Sequence of chain 1.L:
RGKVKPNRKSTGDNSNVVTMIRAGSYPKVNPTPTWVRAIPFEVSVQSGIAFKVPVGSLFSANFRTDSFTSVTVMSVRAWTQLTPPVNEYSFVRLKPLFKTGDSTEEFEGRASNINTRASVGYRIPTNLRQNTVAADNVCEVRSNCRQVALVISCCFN

Sequence of chain 3.L:
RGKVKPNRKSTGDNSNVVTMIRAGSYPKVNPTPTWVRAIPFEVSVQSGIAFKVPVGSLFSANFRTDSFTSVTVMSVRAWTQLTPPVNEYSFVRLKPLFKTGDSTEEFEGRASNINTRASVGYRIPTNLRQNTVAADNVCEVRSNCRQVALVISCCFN

This protein binds this small molecule.
Small molecule (SMILES): Nc1ncnc2c1ncn2[C@@H]1O[C@H](CO[P](=O)(O)O[C@H]2[C@@H](O)[C@H](n3cnc4c(N)ncnc43)O[C@@H]2CO[P](=O)(O)O[C@H]2[C@@H](O)[C@H](n3cnc4c(N)ncnc43)O[C@@H]2CO[P](=O)(O)O[C@H]2[C@@H](O)[C@H](n3cnc4c(N)ncnc43)O[C@@H]2CO[P](=O)(O)O[C@H]2[C@@H](O)[C@H](n3cnc4c(N)ncnc43)O[C@@H]2CO[P](=O)(O)O[C@H]2[C@@H](O)[C@H](n3cnc4c(N)ncnc43)O[C@@H]2COP(=O)=O)[C@@H](O)[C@H]1O

Sequence of chain 2.M:
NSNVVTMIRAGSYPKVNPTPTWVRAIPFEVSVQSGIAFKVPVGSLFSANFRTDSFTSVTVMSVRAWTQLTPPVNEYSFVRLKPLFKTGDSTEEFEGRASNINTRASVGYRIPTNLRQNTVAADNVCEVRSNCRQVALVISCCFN

Sequence of chain 1.I:
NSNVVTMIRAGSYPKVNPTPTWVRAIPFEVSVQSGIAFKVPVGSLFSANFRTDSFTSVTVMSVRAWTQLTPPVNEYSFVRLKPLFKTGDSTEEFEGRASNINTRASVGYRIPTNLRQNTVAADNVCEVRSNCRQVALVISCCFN

Binding-site contacts:
Ligand atom C2 contacts residue ARG10 of chain 3.L at 3.2 Å.
Ligand atom C6 contacts residue ARG10 of chain 3.L at 3.9 Å.
Ligand atom C4' contacts residue VAL19 of chain 1.I at 4.1 Å (hydrophobic).
Ligand atom O4' contacts residue VAL19 of chain 1.I at 4.2 Å.
Ligand atom O2' contacts residue SER17 of chain 1.I at 2.4 Å (h-bond).
Ligand atom O3' contacts residue SER155 of chain 2.M at 3.6 Å.
Ligand atom O5' contacts residue ARG79 of chain 2.M at 3.6 Å.
Ligand atom P contacts residue SER17 of chain 1.I at 3.6 Å.
Ligand atom N3 contacts residue VAL38 of chain 1.L at 4.2 Å.
Ligand atom O2' contacts residue VAL19 of chain 1.I at 4.2 Å.
Ligand atom OP1 contacts residue SER17 of chain 1.I at 4.0 Å.
Ligand atom O2' contacts residue SER155 of chain 2.M at 3.3 Å (h-bond).
Ligand atom C1' contacts residue VAL38 of chain 2.M at 4.2 Å (hydrophobic).
Ligand atom O3' contacts residue THR36 of chain 1.L at 4.1 Å.
Ligand atom C2' contacts residue ASN16 of chain 1.I at 4.1 Å.
Ligand atom N3 contacts residue ARG10 of chain 3.L at 4.3 Å.
Ligand atom C1' contacts residue ASN16 of chain 1.I at 4.0 Å.
Ligand atom O2' contacts residue ASN16 of chain 1.I at 3.0 Å (h-bond).
Ligand atom O3' contacts residue SER17 of chain 1.I at 2.5 Å (h-bond).
Ligand atom C4' contacts residue ARG79 of chain 2.M at 3.7 Å.
Ligand atom C5' contacts residue SER17 of chain 1.I at 3.2 Å.
Ligand atom N9 contacts residue VAL38 of chain 1.L at 4.3 Å.
Ligand atom C2' contacts residue SER17 of chain 1.I at 3.4 Å.
Ligand atom O2' contacts residue ARG39 of chain 2.M at 4.0 Å.
Ligand atom C3' contacts residue SER17 of chain 1.I at 3.4 Å.
Ligand atom N6 contacts residue ARG10 of chain 3.L at 4.0 Å.
Ligand atom O2' contacts residue THR36 of chain 1.L at 2.3 Å (h-bond).
Ligand atom C1' contacts residue VAL38 of chain 1.L at 3.9 Å (hydrophobic).
Ligand atom N1 contacts residue ARG10 of chain 3.L at 3.0 Å (salt-bridge).
Ligand atom C5' contacts residue THR21 of chain 1.I at 4.0 Å.
Ligand atom C2' contacts residue VAL38 of chain 2.M at 3.8 Å (hydrophobic).
Ligand atom C4' contacts residue SER17 of chain 1.I at 4.0 Å.
Ligand atom O2' contacts residue VAL38 of chain 2.M at 2.8 Å (h-bond).
Ligand atom O5' contacts residue SER17 of chain 1.I at 3.5 Å (h-bond).
Ligand atom O4' contacts residue VAL38 of chain 2.M at 4.2 Å.
Ligand atom OP1 contacts residue ARG79 of chain 2.M at 4.3 Å.
Ligand atom C5' contacts residue PRO35 of chain 1.L at 4.3 Å (hydrophobic).
Ligand atom C5' contacts residue ARG79 of chain 2.M at 3.3 Å.
Ligand atom C2' contacts residue THR36 of chain 1.L at 3.7 Å.
Ligand atom C4' contacts residue PRO35 of chain 1.L at 4.2 Å (hydrophobic).